The protein below binds the small molecule below.
Small molecule (SMILES): NCCC[C@H](N)C(=O)O

Sequence of chain 1.C:
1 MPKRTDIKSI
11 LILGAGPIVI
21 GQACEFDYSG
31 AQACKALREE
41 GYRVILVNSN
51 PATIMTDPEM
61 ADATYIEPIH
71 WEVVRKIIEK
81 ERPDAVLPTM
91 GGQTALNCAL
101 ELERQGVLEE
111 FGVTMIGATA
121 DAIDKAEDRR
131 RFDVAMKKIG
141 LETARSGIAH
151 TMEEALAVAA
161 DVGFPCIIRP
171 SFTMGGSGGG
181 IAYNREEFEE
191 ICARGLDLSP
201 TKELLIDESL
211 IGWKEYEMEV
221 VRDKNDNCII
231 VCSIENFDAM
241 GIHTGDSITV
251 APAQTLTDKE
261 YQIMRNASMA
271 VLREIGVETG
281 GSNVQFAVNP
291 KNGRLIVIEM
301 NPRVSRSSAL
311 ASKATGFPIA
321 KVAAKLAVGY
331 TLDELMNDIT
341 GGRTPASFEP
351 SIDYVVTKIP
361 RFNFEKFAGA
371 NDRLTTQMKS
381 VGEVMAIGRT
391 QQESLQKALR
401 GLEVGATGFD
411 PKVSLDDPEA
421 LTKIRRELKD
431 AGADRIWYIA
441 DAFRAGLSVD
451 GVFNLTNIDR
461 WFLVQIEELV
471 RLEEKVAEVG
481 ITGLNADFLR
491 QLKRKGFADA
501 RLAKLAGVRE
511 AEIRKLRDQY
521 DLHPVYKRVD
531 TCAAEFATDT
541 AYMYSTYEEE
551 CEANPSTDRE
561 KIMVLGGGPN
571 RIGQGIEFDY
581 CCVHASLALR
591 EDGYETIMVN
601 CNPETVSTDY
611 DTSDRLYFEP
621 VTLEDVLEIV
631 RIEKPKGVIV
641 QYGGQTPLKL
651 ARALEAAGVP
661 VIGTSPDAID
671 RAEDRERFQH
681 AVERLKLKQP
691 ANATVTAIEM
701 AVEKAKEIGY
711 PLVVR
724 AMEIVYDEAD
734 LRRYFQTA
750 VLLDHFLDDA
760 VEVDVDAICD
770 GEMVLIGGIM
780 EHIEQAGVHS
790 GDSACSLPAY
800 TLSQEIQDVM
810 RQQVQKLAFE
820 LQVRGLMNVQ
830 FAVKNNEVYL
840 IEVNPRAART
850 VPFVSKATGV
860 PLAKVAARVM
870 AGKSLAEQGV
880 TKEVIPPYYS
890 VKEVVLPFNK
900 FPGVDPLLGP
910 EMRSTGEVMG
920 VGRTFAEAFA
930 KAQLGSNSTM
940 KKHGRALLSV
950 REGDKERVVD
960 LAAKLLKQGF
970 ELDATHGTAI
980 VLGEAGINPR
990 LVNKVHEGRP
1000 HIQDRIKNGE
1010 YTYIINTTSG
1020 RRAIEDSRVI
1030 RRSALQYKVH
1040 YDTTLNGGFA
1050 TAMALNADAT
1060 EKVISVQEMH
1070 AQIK

Binding-site contacts:
Ligand atom CG contacts residue GLU892 of chain 1.C at 3.7 Å.
Ligand atom CD contacts residue VAL893 of chain 1.C at 3.9 Å (hydrophobic).
Ligand atom CD contacts residue GLU892 of chain 1.C at 3.4 Å.
Ligand atom OXT contacts residue THR1042 of chain 1.C at 2.8 Å (h-bond).
Ligand atom CG contacts residue GLU783 of chain 1.C at 4.1 Å.
Ligand atom NE contacts residue VAL893 of chain 1.C at 4.0 Å.
Ligand atom CB contacts residue GLU783 of chain 1.C at 3.9 Å.
Ligand atom C contacts residue ASP1041 of chain 1.C at 4.2 Å.
Ligand atom CG contacts residue LEU895 of chain 1.C at 4.1 Å (hydrophobic).
Ligand atom OXT contacts residue LEU907 of chain 1.C at 3.6 Å.
Ligand atom C contacts residue LEU907 of chain 1.C at 3.9 Å (hydrophobic).
Ligand atom CG contacts residue VAL893 of chain 1.C at 4.5 Å (hydrophobic).
Ligand atom N contacts residue HIS1039 of chain 1.C at 4.2 Å.
Ligand atom C contacts residue TYR1040 of chain 1.C at 3.7 Å (hydrophobic).
Ligand atom CG contacts residue ASP791 of chain 1.C at 4.5 Å.
Ligand atom OXT contacts residue TYR1040 of chain 1.C at 4.0 Å.
Ligand atom O contacts residue TYR1040 of chain 1.C at 3.8 Å.
Ligand atom N contacts residue ASP1041 of chain 1.C at 3.4 Å (salt-bridge).
Ligand atom O contacts residue THR1043 of chain 1.C at 4.5 Å.
Ligand atom CD contacts residue LEU895 of chain 1.C at 4.4 Å (hydrophobic).
Ligand atom CD contacts residue LEU907 of chain 1.C at 3.5 Å (hydrophobic).
Ligand atom N contacts residue TYR1040 of chain 1.C at 2.8 Å (h-bond).
Ligand atom O contacts residue THR1042 of chain 1.C at 3.0 Å (h-bond).
Ligand atom CA contacts residue TYR1040 of chain 1.C at 3.7 Å (hydrophobic).
Ligand atom CB contacts residue LEU907 of chain 1.C at 3.8 Å (hydrophobic).
Ligand atom NE contacts residue GLU892 of chain 1.C at 2.4 Å (salt-bridge).
Ligand atom CG contacts residue LEU907 of chain 1.C at 4.2 Å (hydrophobic).
Ligand atom CD contacts residue ASP791 of chain 1.C at 3.0 Å.
Ligand atom NE contacts residue ASP791 of chain 1.C at 3.0 Å (salt-bridge).
Ligand atom NE contacts residue SER792 of chain 1.C at 4.0 Å.
Ligand atom CD contacts residue GLU783 of chain 1.C at 3.3 Å.
Ligand atom C contacts residue THR1042 of chain 1.C at 3.6 Å.
Ligand atom NE contacts residue GLU783 of chain 1.C at 2.7 Å (salt-bridge).
Ligand atom O contacts residue LEU907 of chain 1.C at 4.0 Å.
Ligand atom O contacts residue ASP1041 of chain 1.C at 3.5 Å.
Ligand atom NE contacts residue ALA793 of chain 1.C at 3.6 Å (h-bond).